A protein and the small-molecule ligand that binds it are described below.
Small molecule (SMILES): CC(=O)N[C@@H]1[C@@H](O)[C@H](O)[C@@H](CO)O[C@H]1O

Sequence of chain 3.A:
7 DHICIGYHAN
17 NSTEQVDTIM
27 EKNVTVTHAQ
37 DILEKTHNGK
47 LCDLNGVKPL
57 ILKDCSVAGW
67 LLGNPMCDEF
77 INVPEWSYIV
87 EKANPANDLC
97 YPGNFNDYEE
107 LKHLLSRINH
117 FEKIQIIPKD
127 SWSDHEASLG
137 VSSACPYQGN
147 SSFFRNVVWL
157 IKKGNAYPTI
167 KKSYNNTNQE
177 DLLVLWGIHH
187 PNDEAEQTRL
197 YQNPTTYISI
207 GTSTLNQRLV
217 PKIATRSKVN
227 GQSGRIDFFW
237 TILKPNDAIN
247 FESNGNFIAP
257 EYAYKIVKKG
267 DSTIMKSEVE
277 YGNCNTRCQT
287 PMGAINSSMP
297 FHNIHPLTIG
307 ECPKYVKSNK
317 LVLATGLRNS

Sequence of chain 2.A:
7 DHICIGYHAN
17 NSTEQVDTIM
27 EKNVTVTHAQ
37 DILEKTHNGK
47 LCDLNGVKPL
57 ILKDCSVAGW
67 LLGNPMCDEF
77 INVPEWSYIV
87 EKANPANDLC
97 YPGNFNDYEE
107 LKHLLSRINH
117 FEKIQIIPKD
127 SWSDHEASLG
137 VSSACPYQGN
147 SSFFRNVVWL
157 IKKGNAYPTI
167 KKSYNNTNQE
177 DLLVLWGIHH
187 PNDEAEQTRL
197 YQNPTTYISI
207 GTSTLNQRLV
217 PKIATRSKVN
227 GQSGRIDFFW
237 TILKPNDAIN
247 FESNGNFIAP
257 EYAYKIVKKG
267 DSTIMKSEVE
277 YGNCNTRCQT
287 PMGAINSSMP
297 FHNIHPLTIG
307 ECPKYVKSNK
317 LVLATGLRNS

Binding-site contacts:
Ligand atom C1 contacts residue ASN171 of chain 2.A at 1.4 Å.
Ligand atom C7 contacts residue ALA244 of chain 2.A at 3.5 Å (hydrophobic).
Ligand atom C4 contacts residue ASN171 of chain 2.A at 4.1 Å.
Ligand atom C8 contacts residue ALA244 of chain 2.A at 3.0 Å (hydrophobic).
Ligand atom C7 contacts residue ASN171 of chain 2.A at 3.6 Å.
Ligand atom C6 contacts residue ASN242 of chain 2.A at 3.9 Å.
Ligand atom O5 contacts residue ASN171 of chain 2.A at 2.0 Å (h-bond).
Ligand atom C3 contacts residue ASN171 of chain 2.A at 3.7 Å.
Ligand atom N2 contacts residue ASP243 of chain 2.A at 4.4 Å.
Ligand atom O7 contacts residue ALA244 of chain 2.A at 3.9 Å.
Ligand atom C7 contacts residue ASN242 of chain 2.A at 4.3 Å.
Ligand atom C8 contacts residue ASP243 of chain 2.A at 4.0 Å.
Ligand atom C2 contacts residue ASN171 of chain 2.A at 2.5 Å.
Ligand atom O4 contacts residue ASN242 of chain 2.A at 3.3 Å (h-bond).
Ligand atom C7 contacts residue SER223 of chain 3.A at 4.4 Å.
Ligand atom C5 contacts residue ASN242 of chain 2.A at 3.3 Å.
Ligand atom N2 contacts residue ALA244 of chain 2.A at 4.2 Å.
Ligand atom C2 contacts residue ASN242 of chain 2.A at 3.7 Å.
Ligand atom O7 contacts residue ASN171 of chain 2.A at 3.9 Å.
Ligand atom O5 contacts residue ASN242 of chain 2.A at 4.2 Å.
Ligand atom C3 contacts residue ASN242 of chain 2.A at 3.7 Å.
Ligand atom N2 contacts residue ASN171 of chain 2.A at 3.0 Å (h-bond).
Ligand atom C4 contacts residue ASN242 of chain 2.A at 3.7 Å.
Ligand atom C5 contacts residue ASN171 of chain 2.A at 3.3 Å.
Ligand atom C8 contacts residue SER223 of chain 3.A at 2.9 Å.
Ligand atom N2 contacts residue ASN242 of chain 2.A at 3.3 Å (h-bond).
Ligand atom C6 contacts residue ASN171 of chain 2.A at 4.3 Å.
Ligand atom C1 contacts residue ASN242 of chain 2.A at 3.4 Å.